Binding-site contacts:
Ligand atom N2 contacts residue TYR90 of chain 46.C at 4.3 Å.
Ligand atom O5 contacts residue THR89 of chain 46.C at 4.2 Å.
Ligand atom C2 contacts residue SER66 of chain 46.C at 4.5 Å.
Ligand atom C8 contacts residue TYR90 of chain 46.C at 3.5 Å (hydrophobic).
Ligand atom C8 contacts residue ASP67 of chain 46.C at 3.9 Å.
Ligand atom C8 contacts residue SER66 of chain 46.C at 4.0 Å.
Ligand atom C7 contacts residue ASN118 of chain 46.C at 3.5 Å.
Ligand atom O5 contacts residue THR120 of chain 46.C at 3.2 Å (h-bond).
Ligand atom C4 contacts residue THR120 of chain 46.C at 4.4 Å.
Ligand atom C2 contacts residue ASN118 of chain 46.C at 2.5 Å.
Ligand atom C1 contacts residue THR120 of chain 46.C at 4.3 Å.
Ligand atom C6 contacts residue THR89 of chain 46.C at 4.4 Å.
Ligand atom N2 contacts residue ASN118 of chain 46.C at 2.9 Å (h-bond).
Ligand atom O7 contacts residue ASN118 of chain 46.C at 4.0 Å.
Ligand atom N2 contacts residue SER66 of chain 46.C at 4.3 Å.
Ligand atom C3 contacts residue ASN118 of chain 46.C at 3.8 Å.
Ligand atom C5 contacts residue ASN118 of chain 46.C at 3.7 Å.
Ligand atom C1 contacts residue ASN118 of chain 46.C at 1.5 Å.
Ligand atom C7 contacts residue TYR90 of chain 46.C at 4.5 Å (hydrophobic).
Ligand atom C4 contacts residue ASN118 of chain 46.C at 4.2 Å.
Ligand atom C5 contacts residue THR120 of chain 46.C at 3.8 Å.
Ligand atom O5 contacts residue ASN118 of chain 46.C at 2.4 Å (h-bond).
Ligand atom C6 contacts residue THR120 of chain 46.C at 3.4 Å.
Ligand atom C8 contacts residue ASN118 of chain 46.C at 4.2 Å.
Ligand atom C1 contacts residue THR89 of chain 46.C at 4.1 Å.
Ligand atom O6 contacts residue THR89 of chain 46.C at 4.0 Å.
Ligand atom C7 contacts residue SER66 of chain 46.C at 3.5 Å.
Ligand atom O7 contacts residue SER66 of chain 46.C at 3.0 Å (h-bond).
Ligand atom C5 contacts residue THR89 of chain 46.C at 4.4 Å.

Sequence of chain 46.C:
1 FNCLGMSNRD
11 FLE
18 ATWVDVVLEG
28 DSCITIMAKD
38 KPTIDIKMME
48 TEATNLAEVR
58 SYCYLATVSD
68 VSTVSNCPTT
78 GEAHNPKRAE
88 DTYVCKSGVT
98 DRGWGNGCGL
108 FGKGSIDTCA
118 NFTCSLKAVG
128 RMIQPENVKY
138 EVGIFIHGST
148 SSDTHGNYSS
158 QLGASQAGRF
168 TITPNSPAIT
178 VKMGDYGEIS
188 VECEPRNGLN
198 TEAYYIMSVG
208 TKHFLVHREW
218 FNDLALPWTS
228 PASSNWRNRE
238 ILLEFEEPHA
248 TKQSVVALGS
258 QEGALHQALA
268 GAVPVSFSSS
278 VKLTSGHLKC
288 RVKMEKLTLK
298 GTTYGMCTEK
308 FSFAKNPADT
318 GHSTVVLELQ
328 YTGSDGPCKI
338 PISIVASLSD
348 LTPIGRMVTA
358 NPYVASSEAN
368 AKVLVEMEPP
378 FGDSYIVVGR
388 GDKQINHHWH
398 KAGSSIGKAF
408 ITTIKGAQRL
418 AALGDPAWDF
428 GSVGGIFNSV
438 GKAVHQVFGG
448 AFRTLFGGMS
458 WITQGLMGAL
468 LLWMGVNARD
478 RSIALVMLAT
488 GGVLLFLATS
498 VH

A small-molecule ligand and the protein it binds are described below.
Small molecule (SMILES): CC(=O)N[C@@H]1[C@@H](O)[C@H](O)[C@@H](CO)O[C@H]1O